Sequence of chain 1.B:
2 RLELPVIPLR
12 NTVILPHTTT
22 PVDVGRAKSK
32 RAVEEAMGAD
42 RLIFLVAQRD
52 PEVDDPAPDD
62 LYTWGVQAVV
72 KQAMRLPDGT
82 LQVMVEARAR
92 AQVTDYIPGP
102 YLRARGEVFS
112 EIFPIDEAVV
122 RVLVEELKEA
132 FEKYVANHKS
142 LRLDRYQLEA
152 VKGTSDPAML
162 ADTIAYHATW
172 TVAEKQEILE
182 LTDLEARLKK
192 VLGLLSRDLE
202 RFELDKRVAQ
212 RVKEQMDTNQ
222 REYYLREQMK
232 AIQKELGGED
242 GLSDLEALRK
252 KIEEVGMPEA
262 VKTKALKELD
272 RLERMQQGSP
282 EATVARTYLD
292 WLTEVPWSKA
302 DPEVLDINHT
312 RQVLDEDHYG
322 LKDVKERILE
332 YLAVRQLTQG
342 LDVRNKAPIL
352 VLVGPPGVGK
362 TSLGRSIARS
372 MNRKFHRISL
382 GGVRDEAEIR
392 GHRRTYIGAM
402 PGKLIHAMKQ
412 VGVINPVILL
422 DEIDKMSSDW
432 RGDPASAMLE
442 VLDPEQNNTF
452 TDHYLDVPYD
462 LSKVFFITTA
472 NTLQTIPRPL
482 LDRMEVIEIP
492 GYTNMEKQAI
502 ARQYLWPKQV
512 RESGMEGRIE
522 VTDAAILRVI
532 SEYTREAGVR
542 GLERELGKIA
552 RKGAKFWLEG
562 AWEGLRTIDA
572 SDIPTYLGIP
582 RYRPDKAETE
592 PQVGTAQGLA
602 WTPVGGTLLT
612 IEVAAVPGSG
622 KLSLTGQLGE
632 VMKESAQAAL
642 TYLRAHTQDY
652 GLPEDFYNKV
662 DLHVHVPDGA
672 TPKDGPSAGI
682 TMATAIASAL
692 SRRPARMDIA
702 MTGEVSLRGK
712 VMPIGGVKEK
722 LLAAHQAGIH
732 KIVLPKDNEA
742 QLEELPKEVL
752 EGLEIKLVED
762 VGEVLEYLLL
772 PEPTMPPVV

Binding-site contacts:
Ligand atom O2A contacts residue LYS361 of chain 1.B at 2.8 Å (salt-bridge).
Ligand atom O2B contacts residue LYS361 of chain 1.B at 2.4 Å (salt-bridge).
Ligand atom O3A contacts residue PRO357 of chain 1.B at 3.5 Å (h-bond).
Ligand atom O1A contacts residue THR362 of chain 1.B at 3.5 Å.
Ligand atom O4' contacts residue VAL540 of chain 1.B at 3.4 Å.
Ligand atom O1B contacts residue LYS361 of chain 1.B at 3.4 Å.
Ligand atom O3G contacts residue THR362 of chain 1.B at 2.4 Å (h-bond).
Ligand atom N6 contacts residue HIS319 of chain 1.B at 3.6 Å.
Ligand atom O5' contacts residue SER363 of chain 1.B at 3.6 Å (h-bond).
Ligand atom PB contacts residue PRO357 of chain 1.B at 3.2 Å.
Ligand atom O2B contacts residue VAL359 of chain 1.B at 2.6 Å (h-bond).
Ligand atom N3 contacts residue VAL540 of chain 1.B at 3.4 Å.
Ligand atom O2A contacts residue THR362 of chain 1.B at 2.9 Å (h-bond).
Ligand atom O3B contacts residue PRO357 of chain 1.B at 3.1 Å (h-bond).
Ligand atom PB contacts residue VAL359 of chain 1.B at 3.2 Å.
Ligand atom S1G contacts residue PRO357 of chain 1.B at 3.6 Å.
Ligand atom N1 contacts residue TYR493 of chain 1.B at 3.0 Å (h-bond).
Ligand atom S1G contacts residue LYS361 of chain 1.B at 3.0 Å (salt-bridge).
Ligand atom PG contacts residue THR362 of chain 1.B at 3.7 Å.
Ligand atom O3G contacts residue ASP422 of chain 1.B at 3.5 Å (salt-bridge).
Ligand atom PB contacts residue LYS361 of chain 1.B at 3.4 Å.
Ligand atom N1 contacts residue ILE501 of chain 1.B at 3.6 Å.
Ligand atom C2' contacts residue SER363 of chain 1.B at 3.4 Å.
Ligand atom O2A contacts residue SER363 of chain 1.B at 2.9 Å (h-bond).
Ligand atom S1G contacts residue GLU423 of chain 1.B at 3.5 Å (salt-bridge).
Ligand atom C5' contacts residue GLY358 of chain 1.B at 3.3 Å.
Ligand atom C3' contacts residue SER363 of chain 1.B at 3.7 Å.
Ligand atom O2' contacts residue SER363 of chain 1.B at 3.7 Å.
Ligand atom N6 contacts residue TYR320 of chain 1.B at 3.0 Å (h-bond).
Ligand atom C2 contacts residue TYR493 of chain 1.B at 3.1 Å (hydrophobic).
Ligand atom O2G contacts residue ARG484 of chain 1.C at 2.4 Å (salt-bridge).
Ligand atom O3B contacts residue ARG541 of chain 1.B at 3.4 Å (salt-bridge).
Ligand atom O2A contacts residue GLY360 of chain 1.B at 3.3 Å.
Ligand atom O1A contacts residue ARG541 of chain 1.B at 3.8 Å.
Ligand atom O2B contacts residue PRO357 of chain 1.B at 2.5 Å (h-bond).
Ligand atom O1B contacts residue VAL359 of chain 1.B at 3.8 Å.
Ligand atom O1B contacts residue THR362 of chain 1.B at 2.7 Å (h-bond).
Ligand atom O3A contacts residue VAL359 of chain 1.B at 2.9 Å (h-bond).
Ligand atom O3' contacts residue GLU446 of chain 1.C at 3.7 Å.
Ligand atom O2B contacts residue PRO356 of chain 1.B at 3.8 Å.

Sequence of chain 1.C:
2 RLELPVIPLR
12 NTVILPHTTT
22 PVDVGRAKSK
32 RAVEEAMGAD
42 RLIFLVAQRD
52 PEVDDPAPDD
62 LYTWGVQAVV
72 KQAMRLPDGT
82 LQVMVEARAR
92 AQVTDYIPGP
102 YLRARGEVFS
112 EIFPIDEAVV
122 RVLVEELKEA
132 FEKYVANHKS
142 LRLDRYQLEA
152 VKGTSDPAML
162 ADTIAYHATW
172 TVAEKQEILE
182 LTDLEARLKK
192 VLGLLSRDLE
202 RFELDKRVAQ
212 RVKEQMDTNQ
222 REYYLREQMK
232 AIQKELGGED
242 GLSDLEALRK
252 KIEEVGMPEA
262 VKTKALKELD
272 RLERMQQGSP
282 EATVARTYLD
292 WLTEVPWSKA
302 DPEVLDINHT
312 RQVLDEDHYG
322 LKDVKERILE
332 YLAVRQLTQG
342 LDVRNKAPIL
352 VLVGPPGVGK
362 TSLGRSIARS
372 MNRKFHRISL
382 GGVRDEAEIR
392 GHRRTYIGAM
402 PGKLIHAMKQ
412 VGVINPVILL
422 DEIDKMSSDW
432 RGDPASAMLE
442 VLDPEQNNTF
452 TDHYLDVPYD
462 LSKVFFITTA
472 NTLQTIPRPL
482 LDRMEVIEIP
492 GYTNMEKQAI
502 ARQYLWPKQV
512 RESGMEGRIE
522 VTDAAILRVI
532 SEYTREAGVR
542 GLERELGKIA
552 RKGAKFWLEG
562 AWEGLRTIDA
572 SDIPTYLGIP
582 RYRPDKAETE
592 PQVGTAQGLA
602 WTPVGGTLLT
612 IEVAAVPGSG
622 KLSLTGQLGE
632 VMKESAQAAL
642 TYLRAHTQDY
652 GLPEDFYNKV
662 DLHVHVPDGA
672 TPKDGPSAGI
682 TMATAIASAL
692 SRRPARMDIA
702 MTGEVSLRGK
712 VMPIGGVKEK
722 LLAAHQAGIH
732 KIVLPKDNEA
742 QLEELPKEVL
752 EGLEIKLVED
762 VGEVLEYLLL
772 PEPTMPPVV

This small molecule binds to this protein.
Small molecule (SMILES): Nc1ncnc2c1ncn2[C@@H]1O[C@H](COP(=O)(O)OP(=O)(O)OP(O)(O)=S)[C@@H](O)[C@H]1O